Sequence of chain 3.D:
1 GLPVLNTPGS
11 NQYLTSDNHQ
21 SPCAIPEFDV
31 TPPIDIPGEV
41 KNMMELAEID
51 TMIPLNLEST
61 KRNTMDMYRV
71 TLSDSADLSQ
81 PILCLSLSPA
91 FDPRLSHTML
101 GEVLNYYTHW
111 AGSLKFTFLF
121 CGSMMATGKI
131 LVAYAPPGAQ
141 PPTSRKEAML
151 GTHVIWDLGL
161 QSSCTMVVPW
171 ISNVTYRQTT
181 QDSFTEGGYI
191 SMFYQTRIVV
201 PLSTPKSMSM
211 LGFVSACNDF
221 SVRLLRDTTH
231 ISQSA

Sequence of chain 2.B:
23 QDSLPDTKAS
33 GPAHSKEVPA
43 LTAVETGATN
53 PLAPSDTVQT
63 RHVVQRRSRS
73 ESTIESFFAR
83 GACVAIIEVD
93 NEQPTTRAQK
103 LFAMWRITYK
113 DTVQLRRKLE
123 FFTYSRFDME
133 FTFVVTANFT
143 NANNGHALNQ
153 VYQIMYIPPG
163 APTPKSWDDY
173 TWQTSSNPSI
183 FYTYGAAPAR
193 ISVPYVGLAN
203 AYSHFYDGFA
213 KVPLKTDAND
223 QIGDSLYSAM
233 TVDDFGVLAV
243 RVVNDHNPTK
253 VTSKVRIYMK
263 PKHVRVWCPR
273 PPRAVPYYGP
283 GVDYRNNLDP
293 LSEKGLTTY

Sequence of chain 2.D:
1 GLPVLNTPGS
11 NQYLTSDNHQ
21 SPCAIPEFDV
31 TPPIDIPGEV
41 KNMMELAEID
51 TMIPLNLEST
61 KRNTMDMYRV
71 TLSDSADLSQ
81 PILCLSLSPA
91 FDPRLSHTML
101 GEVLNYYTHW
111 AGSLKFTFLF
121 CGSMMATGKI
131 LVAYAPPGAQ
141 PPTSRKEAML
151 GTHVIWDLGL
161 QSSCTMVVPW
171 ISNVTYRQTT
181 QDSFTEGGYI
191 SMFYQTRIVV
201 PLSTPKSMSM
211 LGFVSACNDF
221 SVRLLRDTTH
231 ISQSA

Binding-site contacts:
Ligand atom C6C contacts residue VAL198 of chain 2.B at 3.9 Å (hydrophobic).
Ligand atom C4A contacts residue PRO180 of chain 2.B at 3.3 Å (hydrophobic).
Ligand atom C31 contacts residue PHE237 of chain 2.B at 3.8 Å (hydrophobic).
Ligand atom C4C contacts residue VAL198 of chain 2.B at 3.8 Å (hydrophobic).
Ligand atom C4C contacts residue PHE237 of chain 2.B at 3.6 Å (hydrophobic).
Ligand atom C7C contacts residue TYR158 of chain 2.B at 3.8 Å (hydrophobic).
Ligand atom O1A contacts residue PHE135 of chain 2.B at 3.8 Å.
Ligand atom N2 contacts residue TYR111 of chain 2.B at 3.1 Å.
Ligand atom O1B contacts residue PHE133 of chain 2.B at 3.9 Å.
Ligand atom C4A contacts residue ILE182 of chain 2.B at 3.9 Å (hydrophobic).
Ligand atom C6B contacts residue PHE133 of chain 2.B at 3.5 Å (hydrophobic).
Ligand atom C2B contacts residue VAL195 of chain 2.B at 3.9 Å (hydrophobic).
Ligand atom C5C contacts residue VAL195 of chain 2.B at 3.8 Å (hydrophobic).
Ligand atom C4 contacts residue PHE237 of chain 2.B at 3.1 Å (hydrophobic).
Ligand atom C3 contacts residue PHE237 of chain 2.B at 3.7 Å (hydrophobic).
Ligand atom C5B contacts residue LEU240 of chain 2.B at 3.5 Å (hydrophobic).
Ligand atom C2A contacts residue ILE193 of chain 2.B at 3.9 Å (hydrophobic).
Ligand atom C4B contacts residue ILE193 of chain 2.B at 3.8 Å (hydrophobic).
Ligand atom C4 contacts residue TYR111 of chain 2.B at 3.6 Å (hydrophobic).
Ligand atom N3A contacts residue TYR158 of chain 2.B at 3.7 Å.
Ligand atom C2A contacts residue TYR158 of chain 2.B at 3.9 Å (hydrophobic).
Ligand atom N2 contacts residue TYR204 of chain 2.B at 3.8 Å.
Ligand atom C4A contacts residue SER181 of chain 2.B at 3.8 Å.
Ligand atom C4B contacts residue TYR158 of chain 2.B at 3.8 Å (hydrophobic).
Ligand atom N3A contacts residue ALA24 of chain 2.D at 3.9 Å.
Ligand atom O1 contacts residue PHE129 of chain 2.B at 3.8 Å.
Ligand atom C31 contacts residue TYR111 of chain 2.B at 3.7 Å (hydrophobic).
Ligand atom O1 contacts residue TYR111 of chain 2.B at 3.5 Å.
Ligand atom O1 contacts residue TYR204 of chain 2.B at 3.6 Å.
Ligand atom C5A contacts residue ILE156 of chain 2.B at 3.2 Å (hydrophobic).
Ligand atom N3A contacts residue PRO180 of chain 2.B at 3.7 Å.
Ligand atom C2C contacts residue PHE237 of chain 2.B at 3.8 Å (hydrophobic).
Ligand atom C3B contacts residue TYR158 of chain 2.B at 3.4 Å (hydrophobic).
Ligand atom C3 contacts residue TYR111 of chain 2.B at 3.2 Å (hydrophobic).
Ligand atom O1B contacts residue ILE109 of chain 2.B at 3.8 Å.
Ligand atom C5 contacts residue TYR111 of chain 2.B at 3.8 Å (hydrophobic).
Ligand atom C6C contacts residue PHE237 of chain 2.B at 3.9 Å (hydrophobic).
Ligand atom C2B contacts residue TYR158 of chain 2.B at 3.5 Å (hydrophobic).
Ligand atom C5B contacts residue ILE193 of chain 2.B at 3.9 Å (hydrophobic).
Ligand atom C5A contacts residue ILE182 of chain 2.B at 3.5 Å (hydrophobic).

The protein below binds the small molecule below.
Small molecule (SMILES): Cc1cc(CCCCCCCOc2ccc(C3=NCCO3)cc2)on1